Binding-site contacts:
Ligand atom C2 contacts residue ASN391 of chain 1.A at 2.5 Å.
Ligand atom O4 contacts residue HIS493 of chain 1.A at 3.7 Å.
Ligand atom C8 contacts residue ASN391 of chain 1.A at 4.5 Å.
Ligand atom C5 contacts residue SER393 of chain 1.A at 3.8 Å.
Ligand atom C6 contacts residue SER393 of chain 1.A at 4.2 Å.
Ligand atom C6 contacts residue HIS493 of chain 1.A at 4.2 Å.
Ligand atom C5 contacts residue HIS493 of chain 1.A at 4.3 Å.
Ligand atom O6 contacts residue LYS396 of chain 1.A at 2.4 Å (salt-bridge).
Ligand atom C4 contacts residue ASN391 of chain 1.A at 4.2 Å.
Ligand atom C5 contacts residue ASN391 of chain 1.A at 3.6 Å.
Ligand atom O6 contacts residue HIS493 of chain 1.A at 3.8 Å.
Ligand atom O5 contacts residue SER393 of chain 1.A at 3.9 Å.
Ligand atom C1 contacts residue ASN391 of chain 1.A at 1.4 Å.
Ligand atom C6 contacts residue LYS396 of chain 1.A at 3.3 Å.
Ligand atom O5 contacts residue ASN391 of chain 1.A at 2.3 Å (h-bond).
Ligand atom C3 contacts residue ASN391 of chain 1.A at 3.8 Å.
Ligand atom C7 contacts residue ASN391 of chain 1.A at 3.3 Å.
Ligand atom N2 contacts residue ASN391 of chain 1.A at 3.0 Å (h-bond).
Ligand atom C1 contacts residue SER393 of chain 1.A at 4.2 Å.
Ligand atom O7 contacts residue ASN391 of chain 1.A at 3.2 Å (h-bond).
Ligand atom O6 contacts residue SER393 of chain 1.A at 3.4 Å.

Sequence of chain 1.A:
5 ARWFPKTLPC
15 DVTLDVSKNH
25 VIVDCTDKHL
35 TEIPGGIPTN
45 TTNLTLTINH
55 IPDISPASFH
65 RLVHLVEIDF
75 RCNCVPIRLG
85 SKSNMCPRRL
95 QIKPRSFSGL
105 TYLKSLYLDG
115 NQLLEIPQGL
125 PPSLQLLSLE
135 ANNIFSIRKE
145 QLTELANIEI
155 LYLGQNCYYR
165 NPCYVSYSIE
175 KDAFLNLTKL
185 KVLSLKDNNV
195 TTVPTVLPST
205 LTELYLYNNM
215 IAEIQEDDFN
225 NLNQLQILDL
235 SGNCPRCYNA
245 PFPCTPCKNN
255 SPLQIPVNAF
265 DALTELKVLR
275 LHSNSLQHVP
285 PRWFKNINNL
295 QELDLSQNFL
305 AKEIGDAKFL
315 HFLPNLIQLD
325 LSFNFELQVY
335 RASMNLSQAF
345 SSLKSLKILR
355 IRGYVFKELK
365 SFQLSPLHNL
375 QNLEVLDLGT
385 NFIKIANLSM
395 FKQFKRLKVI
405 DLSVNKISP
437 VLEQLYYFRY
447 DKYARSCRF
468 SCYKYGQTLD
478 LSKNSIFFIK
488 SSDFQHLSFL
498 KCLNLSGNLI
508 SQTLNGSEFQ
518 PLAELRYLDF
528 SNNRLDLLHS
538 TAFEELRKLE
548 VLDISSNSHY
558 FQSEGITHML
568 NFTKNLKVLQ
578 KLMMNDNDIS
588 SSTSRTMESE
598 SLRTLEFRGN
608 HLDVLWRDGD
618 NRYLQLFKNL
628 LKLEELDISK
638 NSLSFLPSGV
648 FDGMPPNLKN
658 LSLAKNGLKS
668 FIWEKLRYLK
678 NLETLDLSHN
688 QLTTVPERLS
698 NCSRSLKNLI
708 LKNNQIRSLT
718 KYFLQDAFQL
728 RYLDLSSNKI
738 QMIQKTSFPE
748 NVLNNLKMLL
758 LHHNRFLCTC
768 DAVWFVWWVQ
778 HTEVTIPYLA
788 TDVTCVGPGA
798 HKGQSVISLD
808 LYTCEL

This small molecule binds to this protein.
Small molecule (SMILES): CC(=O)N[C@@H]1[C@@H](O)[C@H](O)[C@@H](CO)O[C@H]1O